A protein and the small-molecule ligand that binds it are described below.
Small molecule (SMILES): CC(=O)C(=O)O

Sequence of chain 1.B:
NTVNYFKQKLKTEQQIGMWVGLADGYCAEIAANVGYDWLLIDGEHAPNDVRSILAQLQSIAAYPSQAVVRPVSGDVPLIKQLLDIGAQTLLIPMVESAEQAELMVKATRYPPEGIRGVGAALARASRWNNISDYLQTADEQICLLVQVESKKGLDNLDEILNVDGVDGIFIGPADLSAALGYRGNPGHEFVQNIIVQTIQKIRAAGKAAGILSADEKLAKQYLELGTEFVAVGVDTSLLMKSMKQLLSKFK

Sequence of chain 1.C:
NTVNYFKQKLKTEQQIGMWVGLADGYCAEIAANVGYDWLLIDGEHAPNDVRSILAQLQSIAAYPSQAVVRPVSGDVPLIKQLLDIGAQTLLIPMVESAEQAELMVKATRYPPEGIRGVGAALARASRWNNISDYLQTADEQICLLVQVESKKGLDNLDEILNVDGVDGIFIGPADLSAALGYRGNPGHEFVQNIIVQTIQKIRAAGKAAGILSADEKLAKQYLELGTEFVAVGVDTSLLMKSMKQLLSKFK

Binding-site contacts:
Ligand atom O contacts residue ALA176 of chain 1.B at 3.0 Å (h-bond).
Ligand atom OXT contacts residue CBG1 of chain 1.J at 4.1 Å.
Ligand atom C contacts residue ASP177 of chain 1.B at 3.9 Å.
Ligand atom CA contacts residue GLN149 of chain 1.B at 4.0 Å.
Ligand atom CB contacts residue LEU214 of chain 1.B at 3.7 Å (hydrophobic).
Ligand atom CB contacts residue TRP21 of chain 1.B at 4.1 Å (hydrophobic).
Ligand atom CB contacts residue CBG1 of chain 1.J at 3.4 Å.
Ligand atom CA contacts residue CBG1 of chain 1.J at 3.1 Å.
Ligand atom O3 contacts residue GLN149 of chain 1.B at 3.2 Å (h-bond).
Ligand atom O contacts residue ASP177 of chain 1.B at 4.2 Å.
Ligand atom C contacts residue ALA176 of chain 1.B at 3.7 Å (hydrophobic).
Ligand atom O3 contacts residue ARG72 of chain 1.B at 2.8 Å (salt-bridge).
Ligand atom C contacts residue CBG1 of chain 1.J at 3.6 Å.
Ligand atom O3 contacts residue GLU151 of chain 1.B at 3.5 Å (salt-bridge).
Ligand atom O contacts residue ZN1 of chain 1.I at 4.3 Å.
Ligand atom C contacts residue PRO175 of chain 1.B at 3.7 Å (hydrophobic).
Ligand atom O3 contacts residue GLY174 of chain 1.B at 4.0 Å.
Ligand atom O contacts residue GLY174 of chain 1.B at 3.3 Å.
Ligand atom CA contacts residue ZN1 of chain 1.I at 3.0 Å.
Ligand atom O contacts residue CBG1 of chain 1.J at 4.0 Å.
Ligand atom O3 contacts residue ASP177 of chain 1.B at 4.2 Å.
Ligand atom OXT contacts residue PRO175 of chain 1.B at 4.1 Å.
Ligand atom C contacts residue GLU151 of chain 1.B at 4.0 Å.
Ligand atom OXT contacts residue GLY174 of chain 1.B at 3.5 Å.
Ligand atom CA contacts residue GLY174 of chain 1.B at 3.6 Å.
Ligand atom OXT contacts residue ASP177 of chain 1.B at 3.0 Å (salt-bridge).
Ligand atom OXT contacts residue ZN1 of chain 1.I at 2.3 Å.
Ligand atom CA contacts residue ARG72 of chain 1.B at 3.8 Å.
Ligand atom CB contacts residue PHE172 of chain 1.B at 3.7 Å (hydrophobic).
Ligand atom O3 contacts residue ZN1 of chain 1.I at 2.2 Å.
Ligand atom O3 contacts residue CBG1 of chain 1.J at 3.0 Å (h-bond).
Ligand atom OXT contacts residue ALA176 of chain 1.B at 3.6 Å.
Ligand atom CB contacts residue ARG72 of chain 1.B at 4.1 Å.
Ligand atom CB contacts residue GLY174 of chain 1.B at 4.1 Å.
Ligand atom C contacts residue ZN1 of chain 1.I at 3.0 Å.
Ligand atom OXT contacts residue VAL120 of chain 1.C at 4.0 Å.
Ligand atom C contacts residue GLY174 of chain 1.B at 3.3 Å.
Ligand atom CA contacts residue GLU151 of chain 1.B at 4.1 Å.
Ligand atom O contacts residue PRO175 of chain 1.B at 3.1 Å (h-bond).
Ligand atom OXT contacts residue GLU151 of chain 1.B at 3.2 Å (salt-bridge).